Sequence of chain 1.B:
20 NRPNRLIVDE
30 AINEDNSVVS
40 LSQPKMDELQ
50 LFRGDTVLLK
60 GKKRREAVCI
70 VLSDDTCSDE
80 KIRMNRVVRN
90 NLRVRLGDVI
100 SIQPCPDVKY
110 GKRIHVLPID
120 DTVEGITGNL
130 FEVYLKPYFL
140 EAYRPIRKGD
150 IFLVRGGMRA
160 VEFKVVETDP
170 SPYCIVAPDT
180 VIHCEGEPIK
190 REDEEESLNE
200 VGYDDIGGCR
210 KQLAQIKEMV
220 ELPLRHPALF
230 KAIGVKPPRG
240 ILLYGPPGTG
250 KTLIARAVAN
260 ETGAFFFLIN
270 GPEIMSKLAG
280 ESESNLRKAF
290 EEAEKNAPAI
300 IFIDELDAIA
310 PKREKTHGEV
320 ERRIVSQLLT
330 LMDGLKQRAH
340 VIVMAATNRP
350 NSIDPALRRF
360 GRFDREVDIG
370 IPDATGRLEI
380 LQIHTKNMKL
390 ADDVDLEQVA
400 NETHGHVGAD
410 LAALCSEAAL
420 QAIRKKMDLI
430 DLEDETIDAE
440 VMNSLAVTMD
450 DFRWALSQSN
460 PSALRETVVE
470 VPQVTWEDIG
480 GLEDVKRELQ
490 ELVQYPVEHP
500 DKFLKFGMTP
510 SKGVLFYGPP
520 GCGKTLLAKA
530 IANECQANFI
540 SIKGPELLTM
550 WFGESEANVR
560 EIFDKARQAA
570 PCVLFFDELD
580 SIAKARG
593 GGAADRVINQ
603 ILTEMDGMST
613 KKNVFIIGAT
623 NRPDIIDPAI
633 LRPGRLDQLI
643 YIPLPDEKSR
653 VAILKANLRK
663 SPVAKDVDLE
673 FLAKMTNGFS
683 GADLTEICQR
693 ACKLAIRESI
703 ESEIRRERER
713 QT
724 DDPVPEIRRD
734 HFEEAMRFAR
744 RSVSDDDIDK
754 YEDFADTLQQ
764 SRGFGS

The protein below binds the small molecule below.
Small molecule (SMILES): Nc1ncnc2c1ncn2[C@@H]1O[C@H](COP(=O)(O)OP(=O)(O)OP(O)(O)=S)[C@@H](O)[C@H]1O

Binding-site contacts:
Ligand atom N1 contacts residue ILE478 of chain 1.A at 3.6 Å.
Ligand atom O1A contacts residue THR524 of chain 1.A at 3.1 Å (h-bond).
Ligand atom N6 contacts residue GLY479 of chain 1.A at 3.4 Å (h-bond).
Ligand atom O4' contacts residue ALA684 of chain 1.A at 3.5 Å.
Ligand atom O2B contacts residue LYS523 of chain 1.A at 2.9 Å (salt-bridge).
Ligand atom C2 contacts residue ASP477 of chain 1.A at 3.2 Å.
Ligand atom C8 contacts residue GLY522 of chain 1.A at 3.6 Å.
Ligand atom O1B contacts residue MG1 of chain 1.P at 3.5 Å.
Ligand atom O2A contacts residue GLY522 of chain 1.A at 3.3 Å.
Ligand atom O1B contacts residue THR524 of chain 1.A at 2.8 Å (h-bond).
Ligand atom PG contacts residue ARG765 of chain 1.B at 3.6 Å.
Ligand atom C8 contacts residue GLY683 of chain 1.A at 3.6 Å.
Ligand atom S1G contacts residue PRO635 of chain 1.B at 3.6 Å.
Ligand atom N9 contacts residue GLY683 of chain 1.A at 3.7 Å.
Ligand atom O2G contacts residue MG1 of chain 1.P at 2.2 Å.
Ligand atom PG contacts residue GLY520 of chain 1.A at 3.6 Å.
Ligand atom N7 contacts residue CYS521 of chain 1.A at 3.3 Å.
Ligand atom O3A contacts residue CYS521 of chain 1.A at 3.6 Å.
Ligand atom C1' contacts residue THR687 of chain 1.A at 3.6 Å.
Ligand atom O2G contacts residue THR524 of chain 1.A at 3.7 Å.
Ligand atom O3G contacts residue ASN623 of chain 1.A at 3.0 Å (h-bond).
Ligand atom C1' contacts residue GLY683 of chain 1.A at 3.7 Å.
Ligand atom C5 contacts residue LEU525 of chain 1.A at 3.6 Å (hydrophobic).
Ligand atom O1A contacts residue MG1 of chain 1.P at 2.6 Å.
Ligand atom O2' contacts residue THR687 of chain 1.A at 3.1 Å (h-bond).
Ligand atom PB contacts residue LYS523 of chain 1.A at 3.6 Å.
Ligand atom N1 contacts residue GLY479 of chain 1.A at 3.2 Å (h-bond).
Ligand atom O3B contacts residue GLY520 of chain 1.A at 2.7 Å (h-bond).
Ligand atom N1 contacts residue ASP477 of chain 1.A at 3.5 Å (salt-bridge).
Ligand atom O2A contacts residue THR524 of chain 1.A at 3.2 Å (h-bond).
Ligand atom O2A contacts residue LEU525 of chain 1.A at 3.0 Å (h-bond).
Ligand atom O2B contacts residue CYS521 of chain 1.A at 3.6 Å.
Ligand atom N6 contacts residue ILE478 of chain 1.A at 3.6 Å.
Ligand atom S1G contacts residue ARG765 of chain 1.B at 3.5 Å (salt-bridge).
Ligand atom O3A contacts residue GLY522 of chain 1.A at 2.9 Å (h-bond).
Ligand atom O3G contacts residue ARG765 of chain 1.B at 2.6 Å (salt-bridge).
Ligand atom O3A contacts residue LYS523 of chain 1.A at 3.2 Å (salt-bridge).
Ligand atom C4 contacts residue LEU525 of chain 1.A at 3.5 Å (hydrophobic).
Ligand atom PG contacts residue MG1 of chain 1.P at 3.6 Å.
Ligand atom N7 contacts residue GLY522 of chain 1.A at 3.2 Å (h-bond).

Sequence of chain 1.A:
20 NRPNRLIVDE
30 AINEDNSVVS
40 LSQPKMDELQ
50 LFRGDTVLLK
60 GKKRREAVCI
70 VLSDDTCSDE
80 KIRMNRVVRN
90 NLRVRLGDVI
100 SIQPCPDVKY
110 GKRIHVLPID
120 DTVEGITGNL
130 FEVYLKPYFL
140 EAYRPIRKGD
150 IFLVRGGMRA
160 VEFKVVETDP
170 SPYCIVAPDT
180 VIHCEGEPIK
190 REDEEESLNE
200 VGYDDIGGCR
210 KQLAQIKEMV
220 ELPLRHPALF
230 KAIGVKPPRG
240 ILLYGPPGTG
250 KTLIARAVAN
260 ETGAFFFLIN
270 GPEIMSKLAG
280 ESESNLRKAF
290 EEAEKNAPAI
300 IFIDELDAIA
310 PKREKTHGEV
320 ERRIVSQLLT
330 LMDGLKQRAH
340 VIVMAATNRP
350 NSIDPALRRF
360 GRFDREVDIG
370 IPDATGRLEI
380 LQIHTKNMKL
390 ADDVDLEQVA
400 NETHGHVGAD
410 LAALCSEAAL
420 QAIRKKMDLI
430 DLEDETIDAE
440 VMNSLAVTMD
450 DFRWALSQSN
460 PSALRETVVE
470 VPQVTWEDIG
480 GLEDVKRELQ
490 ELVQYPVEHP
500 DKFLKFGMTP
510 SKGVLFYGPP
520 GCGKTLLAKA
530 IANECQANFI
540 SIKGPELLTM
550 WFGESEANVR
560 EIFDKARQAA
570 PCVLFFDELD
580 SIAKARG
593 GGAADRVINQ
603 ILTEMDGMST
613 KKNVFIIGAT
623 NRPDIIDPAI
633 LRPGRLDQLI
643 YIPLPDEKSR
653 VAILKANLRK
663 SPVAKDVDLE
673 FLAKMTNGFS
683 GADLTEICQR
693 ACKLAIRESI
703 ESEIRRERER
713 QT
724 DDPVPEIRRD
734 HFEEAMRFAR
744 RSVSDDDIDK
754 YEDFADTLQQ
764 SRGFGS